This small molecule binds to this protein.
Small molecule (SMILES): CC(=O)N[C@@H]1[C@@H](O)[C@H](O)[C@@H](CO)O[C@H]1O

Binding-site contacts:
Ligand atom N2 contacts residue ASN646 of chain 1.C at 2.9 Å (h-bond).
Ligand atom C1 contacts residue ASN646 of chain 1.C at 1.4 Å.
Ligand atom O5 contacts residue ASN646 of chain 1.C at 2.4 Å (h-bond).
Ligand atom C8 contacts residue ASN646 of chain 1.C at 4.3 Å.
Ligand atom O7 contacts residue ASN646 of chain 1.C at 3.0 Å (h-bond).
Ligand atom C3 contacts residue ASN646 of chain 1.C at 3.8 Å.
Ligand atom C7 contacts residue ASN646 of chain 1.C at 3.1 Å.
Ligand atom C4 contacts residue ASN646 of chain 1.C at 4.2 Å.
Ligand atom C2 contacts residue ASN646 of chain 1.C at 2.5 Å.
Ligand atom C5 contacts residue ASN646 of chain 1.C at 3.7 Å.

Sequence of chain 1.C:
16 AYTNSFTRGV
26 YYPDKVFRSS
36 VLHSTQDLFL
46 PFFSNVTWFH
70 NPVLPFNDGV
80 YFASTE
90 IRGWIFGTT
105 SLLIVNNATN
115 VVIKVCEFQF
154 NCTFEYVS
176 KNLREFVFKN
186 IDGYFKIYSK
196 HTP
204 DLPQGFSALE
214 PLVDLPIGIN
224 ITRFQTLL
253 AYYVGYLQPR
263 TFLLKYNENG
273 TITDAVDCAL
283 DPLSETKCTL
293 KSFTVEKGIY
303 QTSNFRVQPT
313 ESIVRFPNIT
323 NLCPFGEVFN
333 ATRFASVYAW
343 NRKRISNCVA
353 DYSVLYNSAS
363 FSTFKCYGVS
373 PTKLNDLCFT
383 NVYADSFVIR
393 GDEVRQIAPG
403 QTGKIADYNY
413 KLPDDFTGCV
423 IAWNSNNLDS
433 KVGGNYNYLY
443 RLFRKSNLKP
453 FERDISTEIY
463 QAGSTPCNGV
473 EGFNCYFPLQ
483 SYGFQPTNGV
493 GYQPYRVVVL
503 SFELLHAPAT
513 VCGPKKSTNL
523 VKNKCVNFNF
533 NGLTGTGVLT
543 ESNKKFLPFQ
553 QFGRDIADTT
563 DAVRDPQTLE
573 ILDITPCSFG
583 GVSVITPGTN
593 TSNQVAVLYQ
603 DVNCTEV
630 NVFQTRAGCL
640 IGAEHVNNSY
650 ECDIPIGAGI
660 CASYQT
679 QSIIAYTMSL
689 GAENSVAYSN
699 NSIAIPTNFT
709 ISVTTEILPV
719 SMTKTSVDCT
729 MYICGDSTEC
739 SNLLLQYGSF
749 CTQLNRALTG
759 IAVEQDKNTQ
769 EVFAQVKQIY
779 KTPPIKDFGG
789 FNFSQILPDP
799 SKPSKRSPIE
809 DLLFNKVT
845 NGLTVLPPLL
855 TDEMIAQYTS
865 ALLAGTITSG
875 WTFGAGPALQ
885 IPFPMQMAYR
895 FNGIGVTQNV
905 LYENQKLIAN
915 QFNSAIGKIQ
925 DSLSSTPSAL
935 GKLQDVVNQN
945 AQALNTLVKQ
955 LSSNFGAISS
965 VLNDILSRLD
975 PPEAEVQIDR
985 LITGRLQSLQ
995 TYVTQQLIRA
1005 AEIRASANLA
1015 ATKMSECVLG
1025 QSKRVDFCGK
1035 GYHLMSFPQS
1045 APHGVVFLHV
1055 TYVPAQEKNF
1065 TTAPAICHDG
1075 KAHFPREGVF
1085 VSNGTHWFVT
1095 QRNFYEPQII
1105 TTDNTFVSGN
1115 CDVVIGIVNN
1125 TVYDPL